Sequence of chain 32.E:
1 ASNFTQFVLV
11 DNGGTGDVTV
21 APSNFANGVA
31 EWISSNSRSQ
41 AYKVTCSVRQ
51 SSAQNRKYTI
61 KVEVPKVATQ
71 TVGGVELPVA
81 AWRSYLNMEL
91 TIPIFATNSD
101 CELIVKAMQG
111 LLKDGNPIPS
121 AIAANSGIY

This protein binds this small molecule.
Small molecule (SMILES): N=c1ccn([C@@H]2O[C@H](CO[P](=O)(O)O[C@H]3[C@@H](O)[C@H](n4cnc5c(N)ncnc54)O[C@@H]3CO[P](=O)(O)O[C@H]3[C@@H](O)[C@H](n4ccc(N)nc4=O)O[C@@H]3CO[P](=O)(O)O[C@H]3[C@@H](O)[C@H](n4ccc(=O)[nH]c4=O)O[C@@H]3CO[P](=O)(O)O[C@H]3[C@@H](O)[C@H](n4cnc5c(N)ncnc54)O[C@@H]3CO[P](=O)(O)O[C@H]3[C@@H](O)[C@H](n4cnc5c(=O)nc(N)[nH]c54)O[C@@H]3CO[P](=O)(O)O[C@H]3[C@@H](O)[C@H](n4cnc5c(=O)nc(N)[nH]c54)O[C@@H]3CO)[C@@H](O[P](=O)(O)OC[C@H]3O[C@@H](n4ccc(N)nc4=O)[C@H](O)[C@@H]3O)[C@H]2O)c(=O)[nH]1

Sequence of chain 58.E:
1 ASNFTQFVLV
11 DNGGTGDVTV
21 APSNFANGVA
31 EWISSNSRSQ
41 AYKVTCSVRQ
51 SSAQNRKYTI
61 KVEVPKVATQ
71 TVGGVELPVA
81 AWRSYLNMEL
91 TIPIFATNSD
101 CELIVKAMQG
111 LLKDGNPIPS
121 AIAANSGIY

Binding-site contacts:
Ligand atom N3 contacts residue TYR85 of chain 58.E at 3.5 Å.
Ligand atom N6 contacts residue CYS46 of chain 58.E at 3.3 Å (h-bond).
Ligand atom C3' contacts residue TYR85 of chain 58.E at 3.4 Å (hydrophobic).
Ligand atom N6 contacts residue THR59 of chain 58.E at 2.8 Å (h-bond).
Ligand atom P contacts residue SER51 of chain 32.E at 3.5 Å.
Ligand atom OP1 contacts residue ASN55 of chain 32.E at 2.8 Å (h-bond).
Ligand atom O2' contacts residue TYR85 of chain 58.E at 3.4 Å.
Ligand atom N1 contacts residue TYR85 of chain 58.E at 3.5 Å.
Ligand atom C6 contacts residue THR45 of chain 58.E at 3.3 Å.
Ligand atom C2 contacts residue SER47 of chain 58.E at 3.2 Å.
Ligand atom C2' contacts residue GLU63 of chain 58.E at 3.5 Å.
Ligand atom O2' contacts residue GLU63 of chain 58.E at 3.2 Å (salt-bridge).
Ligand atom OP1 contacts residue SER51 of chain 32.E at 3.5 Å.
Ligand atom N7 contacts residue LYS61 of chain 58.E at 3.3 Å.
Ligand atom P contacts residue ARG49 of chain 32.E at 3.0 Å.
Ligand atom OP1 contacts residue SER51 of chain 32.E at 2.9 Å (h-bond).
Ligand atom N7 contacts residue THR45 of chain 58.E at 2.6 Å (h-bond).
Ligand atom N1 contacts residue SER47 of chain 58.E at 2.9 Å (h-bond).
Ligand atom OP2 contacts residue ASN55 of chain 32.E at 3.4 Å (h-bond).
Ligand atom O3' contacts residue ARG49 of chain 32.E at 3.4 Å (salt-bridge).
Ligand atom OP1 contacts residue ARG49 of chain 32.E at 2.5 Å (salt-bridge).
Ligand atom O2 contacts residue ASN87 of chain 58.E at 3.3 Å (h-bond).
Ligand atom C5 contacts residue THR45 of chain 58.E at 3.2 Å.
Ligand atom OP2 contacts residue ARG49 of chain 32.E at 2.3 Å (salt-bridge).
Ligand atom OP2 contacts residue LYS57 of chain 32.E at 2.6 Å (salt-bridge).
Ligand atom N6 contacts residue THR45 of chain 58.E at 2.7 Å (h-bond).
Ligand atom OP2 contacts residue SER51 of chain 32.E at 3.4 Å (h-bond).
Ligand atom C8 contacts residue LYS61 of chain 58.E at 3.4 Å.
Ligand atom OP2 contacts residue TYR85 of chain 58.E at 2.7 Å (h-bond).
Ligand atom O3' contacts residue SER51 of chain 32.E at 3.3 Å (h-bond).
Ligand atom OP2 contacts residue LYS43 of chain 58.E at 2.7 Å (salt-bridge).
Ligand atom C4 contacts residue TYR85 of chain 58.E at 3.6 Å (hydrophobic).
Ligand atom N9 contacts residue LYS61 of chain 58.E at 3.3 Å (salt-bridge).
Ligand atom C5' contacts residue TYR85 of chain 58.E at 2.9 Å (hydrophobic).
Ligand atom C2' contacts residue TYR85 of chain 58.E at 3.4 Å (hydrophobic).
Ligand atom C5' contacts residue ARG49 of chain 32.E at 3.5 Å.
Ligand atom C5' contacts residue SER51 of chain 32.E at 3.3 Å.
Ligand atom OP1 contacts residue SER52 of chain 32.E at 3.2 Å.
Ligand atom C4' contacts residue TYR85 of chain 58.E at 3.2 Å (hydrophobic).
Ligand atom O4' contacts residue LYS61 of chain 58.E at 2.8 Å (salt-bridge).